Sequence of chain 56.B:
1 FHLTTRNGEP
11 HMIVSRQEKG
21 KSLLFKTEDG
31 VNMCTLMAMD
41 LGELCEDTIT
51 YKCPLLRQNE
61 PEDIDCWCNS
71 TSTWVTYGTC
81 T

Sequence of chain 56.A:
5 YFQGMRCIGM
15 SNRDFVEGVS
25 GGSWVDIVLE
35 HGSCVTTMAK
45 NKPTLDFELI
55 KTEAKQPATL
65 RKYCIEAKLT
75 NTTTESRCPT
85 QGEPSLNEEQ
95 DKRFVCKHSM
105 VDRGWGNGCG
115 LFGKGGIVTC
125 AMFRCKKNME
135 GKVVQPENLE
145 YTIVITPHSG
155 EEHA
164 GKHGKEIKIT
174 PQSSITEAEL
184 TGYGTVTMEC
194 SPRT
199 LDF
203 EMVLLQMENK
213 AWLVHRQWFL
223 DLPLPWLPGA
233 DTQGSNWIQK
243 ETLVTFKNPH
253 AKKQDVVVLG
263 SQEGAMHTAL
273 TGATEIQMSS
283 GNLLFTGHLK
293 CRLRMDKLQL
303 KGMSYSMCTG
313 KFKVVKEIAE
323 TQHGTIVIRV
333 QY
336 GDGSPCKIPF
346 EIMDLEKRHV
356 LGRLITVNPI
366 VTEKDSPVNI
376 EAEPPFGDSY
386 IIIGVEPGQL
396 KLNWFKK

The small molecule below binds the protein below.
Small molecule (SMILES): CC(=O)N[C@@H]1[C@@H](O)[C@H](O)[C@@H](CO)O[C@H]1O

Binding-site contacts:
Ligand atom C4 contacts residue NAG1 of chain 56.N at 2.9 Å.
Ligand atom O6 contacts residue GLU46 of chain 56.B at 3.8 Å.
Ligand atom O5 contacts residue ASN75 of chain 56.A at 2.1 Å (h-bond).
Ligand atom O5 contacts residue THR48 of chain 56.B at 4.0 Å.
Ligand atom O4 contacts residue NAG1 of chain 56.N at 1.6 Å.
Ligand atom O7 contacts residue MET126 of chain 56.A at 3.1 Å.
Ligand atom C1 contacts residue ASN75 of chain 56.A at 1.3 Å.
Ligand atom C6 contacts residue ASN75 of chain 56.A at 3.8 Å.
Ligand atom C6 contacts residue NAG1 of chain 56.N at 3.4 Å.
Ligand atom N2 contacts residue ASN75 of chain 56.A at 3.0 Å (h-bond).
Ligand atom C5 contacts residue ASN75 of chain 56.A at 3.2 Å.
Ligand atom C6 contacts residue THR48 of chain 56.B at 4.4 Å.
Ligand atom C2 contacts residue NAG1 of chain 56.N at 4.1 Å.
Ligand atom C6 contacts residue CYS45 of chain 56.B at 4.4 Å (hydrophobic).
Ligand atom C5 contacts residue NAG1 of chain 56.N at 3.7 Å.
Ligand atom C8 contacts residue ASN75 of chain 56.A at 3.0 Å.
Ligand atom O7 contacts residue ASN75 of chain 56.A at 3.2 Å (h-bond).
Ligand atom O6 contacts residue ASN75 of chain 56.A at 3.8 Å.
Ligand atom C8 contacts residue PHE98 of chain 56.A at 3.6 Å (hydrophobic).
Ligand atom C4 contacts residue ASN75 of chain 56.A at 4.0 Å.
Ligand atom C3 contacts residue NAG1 of chain 56.N at 3.3 Å.
Ligand atom C7 contacts residue ASN75 of chain 56.A at 2.8 Å.
Ligand atom O6 contacts residue NAG1 of chain 56.N at 4.1 Å.
Ligand atom C8 contacts residue MET126 of chain 56.A at 3.7 Å (hydrophobic).
Ligand atom C2 contacts residue ASN75 of chain 56.A at 2.6 Å.
Ligand atom C3 contacts residue ASN75 of chain 56.A at 3.5 Å.
Ligand atom O3 contacts residue NAG1 of chain 56.N at 2.4 Å (h-bond).
Ligand atom C7 contacts residue MET126 of chain 56.A at 3.8 Å (hydrophobic).
Ligand atom O6 contacts residue CYS45 of chain 56.B at 3.4 Å (h-bond).
Ligand atom O6 contacts residue THR48 of chain 56.B at 4.0 Å.